Sequence of chain 1.A:
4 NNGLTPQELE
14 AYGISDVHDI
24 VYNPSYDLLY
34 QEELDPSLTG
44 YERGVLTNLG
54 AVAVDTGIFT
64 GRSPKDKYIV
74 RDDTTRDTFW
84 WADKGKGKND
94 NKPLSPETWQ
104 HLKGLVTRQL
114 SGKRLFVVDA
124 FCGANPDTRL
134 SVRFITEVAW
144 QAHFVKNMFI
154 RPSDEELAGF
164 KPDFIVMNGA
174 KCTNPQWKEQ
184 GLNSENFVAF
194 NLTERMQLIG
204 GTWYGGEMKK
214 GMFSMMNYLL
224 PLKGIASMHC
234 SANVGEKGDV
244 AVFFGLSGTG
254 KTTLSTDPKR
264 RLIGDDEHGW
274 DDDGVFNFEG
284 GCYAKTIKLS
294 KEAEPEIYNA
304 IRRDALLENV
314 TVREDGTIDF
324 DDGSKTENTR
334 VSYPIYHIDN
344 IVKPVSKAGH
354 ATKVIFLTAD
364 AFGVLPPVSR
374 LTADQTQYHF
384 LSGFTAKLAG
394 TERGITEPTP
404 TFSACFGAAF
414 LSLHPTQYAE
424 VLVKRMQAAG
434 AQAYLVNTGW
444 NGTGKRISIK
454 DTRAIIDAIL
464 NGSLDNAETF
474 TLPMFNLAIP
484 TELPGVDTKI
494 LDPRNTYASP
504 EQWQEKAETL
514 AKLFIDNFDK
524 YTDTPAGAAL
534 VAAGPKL

The protein below binds the small molecule below.
Small molecule (SMILES): CC(=O)C(=O)O

Binding-site contacts:
Ligand atom O contacts residue ATP1 of chain 1.D at 3.9 Å.
Ligand atom O contacts residue SER250 of chain 1.A at 4.0 Å.
Ligand atom C contacts residue LYS213 of chain 1.A at 3.9 Å.
Ligand atom C contacts residue ARG65 of chain 1.A at 3.4 Å.
Ligand atom C contacts residue ARG333 of chain 1.A at 4.3 Å.
Ligand atom O3 contacts residue TYR286 of chain 1.A at 4.1 Å.
Ligand atom CB contacts residue GLY393 of chain 1.A at 4.4 Å.
Ligand atom OXT contacts residue ARG65 of chain 1.A at 2.9 Å (salt-bridge).
Ligand atom CA contacts residue LYS213 of chain 1.A at 3.9 Å.
Ligand atom CA contacts residue ARG333 of chain 1.A at 4.4 Å.
Ligand atom CB contacts residue ARG65 of chain 1.A at 3.6 Å.
Ligand atom O contacts residue PHE413 of chain 1.A at 4.1 Å.
Ligand atom O3 contacts residue LYS212 of chain 1.A at 4.1 Å.
Ligand atom O3 contacts residue ARG65 of chain 1.A at 4.3 Å.
Ligand atom C contacts residue GLY393 of chain 1.A at 4.3 Å.
Ligand atom C contacts residue ATP1 of chain 1.D at 4.3 Å.
Ligand atom CA contacts residue ARG65 of chain 1.A at 3.5 Å.
Ligand atom O contacts residue LYS213 of chain 1.A at 3.2 Å.
Ligand atom OXT contacts residue GLY393 of chain 1.A at 3.1 Å.
Ligand atom CB contacts residue TYR207 of chain 1.A at 2.8 Å (hydrophobic).
Ligand atom C contacts residue SER250 of chain 1.A at 3.9 Å.
Ligand atom O3 contacts residue LYS213 of chain 1.A at 3.3 Å.
Ligand atom C contacts residue PHE413 of chain 1.A at 4.4 Å (hydrophobic).
Ligand atom CA contacts residue TYR207 of chain 1.A at 4.1 Å (hydrophobic).
Ligand atom OXT contacts residue SER250 of chain 1.A at 3.4 Å (h-bond).
Ligand atom O contacts residue ARG65 of chain 1.A at 4.2 Å.
Ligand atom OXT contacts residue ARG333 of chain 1.A at 4.4 Å.
Ligand atom O3 contacts residue TYR207 of chain 1.A at 4.4 Å.
Ligand atom O contacts residue CA1 of chain 1.C at 3.1 Å.
Ligand atom C contacts residue CA1 of chain 1.C at 4.4 Å.